Binding-site contacts:
Ligand atom CAT contacts residue TYR201 of chain 52.A at 3.5 Å (hydrophobic).
Ligand atom CAZ contacts residue MET195 of chain 52.A at 3.9 Å (hydrophobic).
Ligand atom CAI contacts residue THR114 of chain 52.A at 3.8 Å.
Ligand atom CAM contacts residue ILE24 of chain 52.C at 3.7 Å (hydrophobic).
Ligand atom CAG contacts residue PHE233 of chain 52.A at 3.2 Å (hydrophobic).
Ligand atom OAW contacts residue MET195 of chain 52.A at 3.5 Å.
Ligand atom CAU contacts residue TRP203 of chain 52.A at 3.7 Å (hydrophobic).
Ligand atom CAU contacts residue ASN228 of chain 52.A at 3.6 Å.
Ligand atom CAE contacts residue ASP112 of chain 52.A at 3.7 Å.
Ligand atom OAB contacts residue ASP112 of chain 52.A at 3.5 Å.
Ligand atom CAK contacts residue MET195 of chain 52.A at 3.6 Å (hydrophobic).
Ligand atom CAC contacts residue PHE233 of chain 52.A at 3.1 Å (hydrophobic).
Ligand atom CAL contacts residue ILE111 of chain 52.A at 3.6 Å (hydrophobic).
Ligand atom CAI contacts residue TRP203 of chain 52.A at 3.6 Å (hydrophobic).
Ligand atom CAR contacts residue PHE135 of chain 52.A at 3.4 Å (hydrophobic).
Ligand atom CAD contacts residue GLN202 of chain 52.A at 3.5 Å.
Ligand atom CAK contacts residue VAL192 of chain 52.A at 3.1 Å (hydrophobic).
Ligand atom CAI contacts residue ASP112 of chain 52.A at 3.5 Å.
Ligand atom CBC contacts residue ASN228 of chain 52.A at 3.9 Å.
Ligand atom CAM contacts residue VAL192 of chain 52.A at 3.3 Å (hydrophobic).
Ligand atom CAA contacts residue PRO177 of chain 52.A at 3.8 Å (hydrophobic).
Ligand atom CAC contacts residue PHE137 of chain 52.A at 3.8 Å (hydrophobic).
Ligand atom CAX contacts residue TRP203 of chain 52.A at 3.6 Å (hydrophobic).
Ligand atom CAE contacts residue THR114 of chain 52.A at 3.5 Å.
Ligand atom CBC contacts residue TRP203 of chain 52.A at 3.2 Å (hydrophobic).
Ligand atom CAH contacts residue GLN202 of chain 52.A at 3.7 Å.
Ligand atom OAW contacts residue ILE111 of chain 52.A at 3.6 Å.
Ligand atom NBE contacts residue TRP203 of chain 52.A at 3.2 Å.
Ligand atom CAP contacts residue ILE111 of chain 52.A at 3.8 Å (hydrophobic).
Ligand atom CAH contacts residue ASN228 of chain 52.A at 3.2 Å.
Ligand atom CAY contacts residue PHE155 of chain 52.A at 3.8 Å (hydrophobic).
Ligand atom CAD contacts residue ASN228 of chain 52.A at 3.5 Å.
Ligand atom NBE contacts residue ASN228 of chain 52.A at 3.9 Å.
Ligand atom CAJ contacts residue ILE111 of chain 52.A at 3.3 Å (hydrophobic).
Ligand atom CAG contacts residue PHE137 of chain 52.A at 3.7 Å (hydrophobic).
Ligand atom CAU contacts residue TYR201 of chain 52.A at 3.8 Å (hydrophobic).
Ligand atom CAA contacts residue ILE24 of chain 52.C at 3.8 Å (hydrophobic).
Ligand atom CAN contacts residue PHE155 of chain 52.A at 3.6 Å (hydrophobic).
Ligand atom OAB contacts residue ILE113 of chain 52.A at 3.2 Å (h-bond).
Ligand atom CAH contacts residue TRP203 of chain 52.A at 3.5 Å (hydrophobic).

Sequence of chain 52.A:
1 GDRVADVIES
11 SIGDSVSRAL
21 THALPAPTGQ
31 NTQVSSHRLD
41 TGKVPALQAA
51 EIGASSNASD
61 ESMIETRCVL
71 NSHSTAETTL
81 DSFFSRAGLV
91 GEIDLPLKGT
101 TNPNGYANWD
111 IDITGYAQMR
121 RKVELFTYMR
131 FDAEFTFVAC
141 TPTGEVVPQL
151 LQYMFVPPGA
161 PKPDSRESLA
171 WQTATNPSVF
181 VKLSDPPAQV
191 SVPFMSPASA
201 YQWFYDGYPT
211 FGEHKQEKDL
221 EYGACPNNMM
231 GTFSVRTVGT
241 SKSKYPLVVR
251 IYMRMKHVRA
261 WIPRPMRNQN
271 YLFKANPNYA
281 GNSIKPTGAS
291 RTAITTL

Sequence of chain 52.C:
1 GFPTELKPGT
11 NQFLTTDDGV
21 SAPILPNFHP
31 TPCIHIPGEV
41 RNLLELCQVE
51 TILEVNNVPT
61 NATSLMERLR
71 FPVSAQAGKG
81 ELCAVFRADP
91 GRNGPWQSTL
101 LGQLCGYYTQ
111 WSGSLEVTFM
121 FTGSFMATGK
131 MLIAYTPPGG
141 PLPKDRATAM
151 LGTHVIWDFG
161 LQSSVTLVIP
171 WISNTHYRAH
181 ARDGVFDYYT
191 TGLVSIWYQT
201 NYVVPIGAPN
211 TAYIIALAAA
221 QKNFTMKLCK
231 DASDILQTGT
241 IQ

Sequence of chain 53.C:
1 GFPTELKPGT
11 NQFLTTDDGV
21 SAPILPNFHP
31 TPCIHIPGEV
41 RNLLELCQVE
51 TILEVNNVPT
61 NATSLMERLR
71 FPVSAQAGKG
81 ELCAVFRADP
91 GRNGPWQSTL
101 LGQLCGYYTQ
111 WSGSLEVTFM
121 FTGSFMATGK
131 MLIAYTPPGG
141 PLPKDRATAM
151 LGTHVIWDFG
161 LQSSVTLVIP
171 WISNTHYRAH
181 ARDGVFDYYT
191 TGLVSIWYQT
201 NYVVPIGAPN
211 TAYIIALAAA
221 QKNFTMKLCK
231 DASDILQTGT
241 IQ

A small-molecule ligand and the protein it binds are described below.
Small molecule (SMILES): Cc1cccc(-c2ccc(OCCCCCN3CCN(c4ccncc4)C3=O)cc2)c1